A small-molecule ligand and the protein it binds are described below.
Small molecule (SMILES): O=C(Nc1cccc(C(=O)Nc2ccc(S(=O)(=O)O)c3cc(S(=O)(=O)O)cc(S(=O)(=O)O)c23)c1)Nc1cccc(C(=O)Nc2ccc(S(=O)(=O)O)c3cc(S(=O)(=O)O)cc(S(=O)(=O)O)c23)c1

Binding-site contacts:
Ligand atom CAV contacts residue GLN76 of chain 1.A at 3.4 Å.
Ligand atom CBA contacts residue GLU178 of chain 1.A at 3.4 Å.
Ligand atom OAB contacts residue LYS190 of chain 1.A at 3.5 Å.
Ligand atom CBV contacts residue ARG192 of chain 1.A at 3.1 Å.
Ligand atom CBB contacts residue ASP75 of chain 1.A at 3.6 Å.
Ligand atom CBF contacts residue GLN76 of chain 1.A at 3.4 Å.
Ligand atom NBM contacts residue SO41 of chain 1.E at 3.2 Å (h-bond).
Ligand atom NBN contacts residue ASP75 of chain 1.A at 3.7 Å.
Ligand atom CBP contacts residue SO41 of chain 1.E at 3.7 Å.
Ligand atom CBX contacts residue TRP52 of chain 1.A at 3.5 Å (hydrophobic).
Ligand atom OAU contacts residue LYS184 of chain 1.A at 2.9 Å (salt-bridge).
Ligand atom CBA contacts residue ARG192 of chain 1.A at 3.6 Å.
Ligand atom CAX contacts residue GLN76 of chain 1.A at 3.4 Å.
Ligand atom OAC contacts residue ARG192 of chain 1.A at 2.5 Å (salt-bridge).
Ligand atom CBC contacts residue GLU178 of chain 1.A at 3.5 Å.
Ligand atom CCF contacts residue TRP52 of chain 1.A at 3.5 Å (hydrophobic).
Ligand atom OAO contacts residue VAL180 of chain 1.A at 3.6 Å.
Ligand atom CBA contacts residue VAL180 of chain 1.A at 3.4 Å (hydrophobic).
Ligand atom NBL contacts residue SO41 of chain 1.E at 3.3 Å (h-bond).
Ligand atom CBC contacts residue ARG192 of chain 1.A at 3.5 Å.
Ligand atom CBU contacts residue GLN76 of chain 1.A at 3.5 Å.
Ligand atom OAK contacts residue ARG423 of chain 1.A at 3.7 Å.
Ligand atom CAX contacts residue ARG255 of chain 1.A at 3.7 Å.
Ligand atom CAZ contacts residue GLN76 of chain 1.A at 3.5 Å.
Ligand atom CBD contacts residue ASP75 of chain 1.A at 3.3 Å.
Ligand atom CBS contacts residue GLN76 of chain 1.A at 3.4 Å.
Ligand atom CBT contacts residue LYS184 of chain 1.A at 3.6 Å.
Ligand atom OAU contacts residue LYS181 of chain 1.A at 3.7 Å.
Ligand atom CBR contacts residue ARG192 of chain 1.A at 2.8 Å.
Ligand atom CAY contacts residue ARG192 of chain 1.A at 3.6 Å.
Ligand atom CBK contacts residue TRP52 of chain 1.A at 3.4 Å (hydrophobic).
Ligand atom CAV contacts residue ARG255 of chain 1.A at 3.6 Å.
Ligand atom OAN contacts residue LYS184 of chain 1.A at 3.5 Å.
Ligand atom OAS contacts residue ARG402 of chain 1.A at 3.4 Å.
Ligand atom OAA contacts residue GLN76 of chain 1.A at 2.9 Å (h-bond).
Ligand atom NBO contacts residue ARG192 of chain 1.A at 3.6 Å (salt-bridge).
Ligand atom OAO contacts residue LYS184 of chain 1.A at 3.5 Å.
Ligand atom OAM contacts residue ARG255 of chain 1.A at 3.0 Å (salt-bridge).
Ligand atom OAT contacts residue PRO79 of chain 1.A at 3.1 Å.
Ligand atom OAO contacts residue LYS181 of chain 1.A at 3.0 Å (salt-bridge).

Sequence of chain 1.A:
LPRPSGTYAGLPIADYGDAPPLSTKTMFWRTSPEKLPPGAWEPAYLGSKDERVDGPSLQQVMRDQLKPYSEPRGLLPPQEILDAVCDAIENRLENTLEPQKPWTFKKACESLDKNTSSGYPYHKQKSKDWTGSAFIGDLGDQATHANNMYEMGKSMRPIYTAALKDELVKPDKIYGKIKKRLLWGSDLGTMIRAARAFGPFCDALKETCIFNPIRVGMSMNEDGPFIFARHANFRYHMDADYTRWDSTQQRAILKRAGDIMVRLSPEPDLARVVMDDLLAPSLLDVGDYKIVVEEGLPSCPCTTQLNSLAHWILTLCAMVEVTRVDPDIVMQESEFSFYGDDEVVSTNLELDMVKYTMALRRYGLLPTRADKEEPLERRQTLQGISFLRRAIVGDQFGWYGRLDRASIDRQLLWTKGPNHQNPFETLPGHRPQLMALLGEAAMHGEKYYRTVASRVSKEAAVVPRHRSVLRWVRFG